The small molecule below binds the protein below.
Small molecule (SMILES): OC[C@H]1O[C@@H](O[C@@H]2[C@H](O)[C@@H](O)[C@H](O)O[C@@H]2CO)[C@H](O)[C@@H](O)[C@H]1O

Binding-site contacts:
Ligand atom O3 contacts residue SER232 of chain 1.B at 4.2 Å.
Ligand atom O6 contacts residue ASP117 of chain 1.B at 4.4 Å.
Ligand atom C3 contacts residue TRP237 of chain 1.B at 4.0 Å (hydrophobic).
Ligand atom O4 contacts residue ASP117 of chain 1.B at 4.1 Å.
Ligand atom C2 contacts residue HIS238 of chain 1.B at 3.8 Å.
Ligand atom O6 contacts residue GAL1 of chain 1.E at 3.1 Å (h-bond).
Ligand atom C3 contacts residue HIS238 of chain 1.B at 3.6 Å.
Ligand atom O6 contacts residue TRP237 of chain 1.B at 4.3 Å.
Ligand atom C6 contacts residue ALA119 of chain 1.B at 4.1 Å (hydrophobic).
Ligand atom O5 contacts residue PRO118 of chain 1.B at 3.5 Å.
Ligand atom C4 contacts residue GLU165 of chain 1.B at 3.9 Å.
Ligand atom C6 contacts residue PRO118 of chain 1.B at 4.0 Å (hydrophobic).
Ligand atom C3 contacts residue THR204 of chain 1.B at 4.0 Å.
Ligand atom O3 contacts residue GLU165 of chain 1.B at 3.2 Å (salt-bridge).
Ligand atom C2 contacts residue THR204 of chain 1.B at 3.9 Å.
Ligand atom O3 contacts residue TYR234 of chain 1.B at 4.0 Å.
Ligand atom O6 contacts residue ALA119 of chain 1.B at 2.9 Å.
Ligand atom C3 contacts residue ASN205 of chain 1.B at 4.3 Å.
Ligand atom O4 contacts residue ASN205 of chain 1.B at 3.5 Å (h-bond).
Ligand atom O1 contacts residue PRO118 of chain 1.B at 4.4 Å.
Ligand atom O2 contacts residue HIS238 of chain 1.B at 2.9 Å (h-bond).
Ligand atom C3 contacts residue GLU165 of chain 1.B at 4.3 Å.
Ligand atom O4 contacts residue PRO118 of chain 1.B at 3.6 Å.
Ligand atom O3 contacts residue ASN205 of chain 1.B at 3.6 Å (h-bond).
Ligand atom C5 contacts residue TRP237 of chain 1.B at 4.3 Å (hydrophobic).
Ligand atom C1 contacts residue ASN205 of chain 1.B at 4.1 Å.
Ligand atom O4 contacts residue GLU165 of chain 1.B at 2.6 Å (salt-bridge).
Ligand atom O2 contacts residue ASN205 of chain 1.B at 2.6 Å (h-bond).
Ligand atom C5 contacts residue PRO118 of chain 1.B at 4.3 Å (hydrophobic).
Ligand atom O6 contacts residue PRO118 of chain 1.B at 4.5 Å.
Ligand atom C1 contacts residue PRO118 of chain 1.B at 4.3 Å (hydrophobic).
Ligand atom O2 contacts residue THR204 of chain 1.B at 3.4 Å (h-bond).
Ligand atom C6 contacts residue GAL1 of chain 1.E at 3.7 Å.
Ligand atom C6 contacts residue ASP117 of chain 1.B at 4.3 Å.
Ligand atom O3 contacts residue THR204 of chain 1.B at 2.9 Å (h-bond).
Ligand atom C2 contacts residue PRO118 of chain 1.B at 4.0 Å (hydrophobic).
Ligand atom O3 contacts residue HIS238 of chain 1.B at 3.1 Å.
Ligand atom C2 contacts residue ASN205 of chain 1.B at 3.5 Å.
Ligand atom C4 contacts residue TRP237 of chain 1.B at 4.2 Å (hydrophobic).

Sequence of chain 1.B:
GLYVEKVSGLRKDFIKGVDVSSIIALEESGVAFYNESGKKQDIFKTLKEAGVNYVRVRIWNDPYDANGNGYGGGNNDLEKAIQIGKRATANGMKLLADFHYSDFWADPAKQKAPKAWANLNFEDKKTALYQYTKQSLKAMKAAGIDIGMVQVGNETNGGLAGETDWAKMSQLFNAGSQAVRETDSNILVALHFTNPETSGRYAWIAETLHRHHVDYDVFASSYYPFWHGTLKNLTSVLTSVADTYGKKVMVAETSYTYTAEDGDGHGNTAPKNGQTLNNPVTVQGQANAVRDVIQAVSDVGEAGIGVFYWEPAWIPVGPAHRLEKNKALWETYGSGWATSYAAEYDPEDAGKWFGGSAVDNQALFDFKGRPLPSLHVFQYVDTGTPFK